Binding-site contacts:
Ligand atom C7 contacts residue VAL297 of chain 1.A at 4.3 Å (hydrophobic).
Ligand atom C6 contacts residue ASN298 of chain 1.A at 4.2 Å.
Ligand atom C8 contacts residue ASN285 of chain 1.A at 4.5 Å.
Ligand atom O7 contacts residue ASN285 of chain 1.A at 3.0 Å (h-bond).
Ligand atom C1 contacts residue ASN298 of chain 1.A at 4.0 Å.
Ligand atom O5 contacts residue ASN285 of chain 1.A at 2.4 Å (h-bond).
Ligand atom O5 contacts residue ASN298 of chain 1.A at 3.8 Å.
Ligand atom N2 contacts residue ASN285 of chain 1.A at 2.9 Å (h-bond).
Ligand atom C3 contacts residue ASN285 of chain 1.A at 3.8 Å.
Ligand atom C8 contacts residue VAL297 of chain 1.A at 4.2 Å (hydrophobic).
Ligand atom C3 contacts residue VAL297 of chain 1.A at 4.1 Å (hydrophobic).
Ligand atom N2 contacts residue VAL297 of chain 1.A at 3.6 Å (h-bond).
Ligand atom C4 contacts residue ASN285 of chain 1.A at 4.2 Å.
Ligand atom C1 contacts residue ASN285 of chain 1.A at 1.4 Å.
Ligand atom C2 contacts residue ASN285 of chain 1.A at 2.4 Å.
Ligand atom C5 contacts residue ASN298 of chain 1.A at 3.9 Å.
Ligand atom C6 contacts residue GLU398 of chain 1.A at 4.4 Å.
Ligand atom C2 contacts residue VAL297 of chain 1.A at 3.9 Å (hydrophobic).
Ligand atom O5 contacts residue VAL297 of chain 1.A at 4.5 Å.
Ligand atom C5 contacts residue ASN285 of chain 1.A at 3.6 Å.
Ligand atom C7 contacts residue ASN285 of chain 1.A at 3.2 Å.
Ligand atom C8 contacts residue SER45 of chain 1.A at 3.4 Å.
Ligand atom C1 contacts residue VAL297 of chain 1.A at 3.5 Å (hydrophobic).

This small molecule binds to this protein.
Small molecule (SMILES): CC(=O)N[C@@H]1[C@@H](O)[C@H](O)[C@@H](CO)O[C@H]1O

Sequence of chain 1.A:
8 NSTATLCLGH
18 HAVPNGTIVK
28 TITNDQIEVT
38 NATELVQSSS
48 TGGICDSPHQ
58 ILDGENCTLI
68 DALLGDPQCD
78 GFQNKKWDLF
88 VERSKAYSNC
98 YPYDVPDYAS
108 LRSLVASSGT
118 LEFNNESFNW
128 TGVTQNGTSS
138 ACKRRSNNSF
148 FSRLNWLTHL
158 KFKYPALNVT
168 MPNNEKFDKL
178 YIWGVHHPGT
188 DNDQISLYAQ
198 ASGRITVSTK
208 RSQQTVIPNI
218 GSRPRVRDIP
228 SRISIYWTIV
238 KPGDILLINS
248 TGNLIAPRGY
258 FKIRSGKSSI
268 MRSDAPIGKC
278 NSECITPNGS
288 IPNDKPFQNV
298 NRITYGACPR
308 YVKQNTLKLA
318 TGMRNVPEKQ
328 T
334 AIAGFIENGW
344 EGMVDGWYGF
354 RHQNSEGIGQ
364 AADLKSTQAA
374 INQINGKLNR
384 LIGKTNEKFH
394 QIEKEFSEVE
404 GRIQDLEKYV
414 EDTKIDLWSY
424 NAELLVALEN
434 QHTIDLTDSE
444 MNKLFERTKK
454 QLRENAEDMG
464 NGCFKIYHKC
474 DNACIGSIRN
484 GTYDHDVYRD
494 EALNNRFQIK